Binding-site contacts:
Ligand atom C7 contacts residue ASN331 of chain 1.E at 3.0 Å.
Ligand atom C3 contacts residue ASN331 of chain 1.E at 3.8 Å.
Ligand atom C1 contacts residue ASN331 of chain 1.E at 1.4 Å.
Ligand atom O5 contacts residue ASN331 of chain 1.E at 2.4 Å (h-bond).
Ligand atom C5 contacts residue ASN331 of chain 1.E at 3.6 Å.
Ligand atom N2 contacts residue ASN331 of chain 1.E at 2.9 Å (h-bond).
Ligand atom O7 contacts residue ASN331 of chain 1.E at 2.8 Å (h-bond).
Ligand atom C2 contacts residue ASN331 of chain 1.E at 2.4 Å.
Ligand atom C8 contacts residue ASN331 of chain 1.E at 4.3 Å.
Ligand atom C4 contacts residue ASN331 of chain 1.E at 4.2 Å.

Sequence of chain 1.E:
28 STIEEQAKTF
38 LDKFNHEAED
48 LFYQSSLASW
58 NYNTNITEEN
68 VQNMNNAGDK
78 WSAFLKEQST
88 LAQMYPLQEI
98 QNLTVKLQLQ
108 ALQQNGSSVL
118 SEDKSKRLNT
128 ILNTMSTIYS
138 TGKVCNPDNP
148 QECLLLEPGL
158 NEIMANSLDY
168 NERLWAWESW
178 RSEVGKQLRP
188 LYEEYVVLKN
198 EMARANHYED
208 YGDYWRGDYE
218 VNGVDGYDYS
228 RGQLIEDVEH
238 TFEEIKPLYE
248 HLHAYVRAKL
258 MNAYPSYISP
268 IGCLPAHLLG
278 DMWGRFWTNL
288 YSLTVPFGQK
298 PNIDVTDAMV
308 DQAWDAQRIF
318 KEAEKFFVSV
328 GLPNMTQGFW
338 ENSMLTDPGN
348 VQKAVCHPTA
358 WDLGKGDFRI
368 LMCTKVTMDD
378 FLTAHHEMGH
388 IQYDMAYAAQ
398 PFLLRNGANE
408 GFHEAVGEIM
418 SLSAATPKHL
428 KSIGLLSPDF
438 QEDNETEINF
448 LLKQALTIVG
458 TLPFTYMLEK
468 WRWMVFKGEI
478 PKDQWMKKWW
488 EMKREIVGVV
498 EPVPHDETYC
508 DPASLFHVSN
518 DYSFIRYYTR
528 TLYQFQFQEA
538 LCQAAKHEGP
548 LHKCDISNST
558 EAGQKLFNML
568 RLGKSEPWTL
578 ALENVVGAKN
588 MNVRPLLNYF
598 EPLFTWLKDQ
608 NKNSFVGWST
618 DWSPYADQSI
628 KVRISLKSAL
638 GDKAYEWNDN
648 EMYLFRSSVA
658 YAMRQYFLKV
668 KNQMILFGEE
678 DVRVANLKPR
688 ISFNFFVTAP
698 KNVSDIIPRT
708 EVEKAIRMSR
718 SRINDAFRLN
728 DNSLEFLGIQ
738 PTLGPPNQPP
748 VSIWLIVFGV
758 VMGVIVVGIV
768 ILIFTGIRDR

A small-molecule ligand and the protein it binds are described below.
Small molecule (SMILES): CC(=O)N[C@@H]1[C@@H](O)[C@H](O)[C@@H](CO)O[C@H]1O